Binding-site contacts:
Ligand atom C1 contacts residue ASN601 of chain 1.B at 1.4 Å.
Ligand atom C5 contacts residue ASN601 of chain 1.B at 3.6 Å.
Ligand atom C2 contacts residue ASN601 of chain 1.B at 2.5 Å.
Ligand atom N2 contacts residue ASN601 of chain 1.B at 2.8 Å (h-bond).
Ligand atom C3 contacts residue ASN601 of chain 1.B at 3.8 Å.
Ligand atom C4 contacts residue ASN601 of chain 1.B at 4.2 Å.
Ligand atom O5 contacts residue ASN601 of chain 1.B at 2.4 Å (h-bond).
Ligand atom C7 contacts residue ASN601 of chain 1.B at 3.7 Å.
Ligand atom C8 contacts residue ASN601 of chain 1.B at 3.8 Å.

Sequence of chain 1.B:
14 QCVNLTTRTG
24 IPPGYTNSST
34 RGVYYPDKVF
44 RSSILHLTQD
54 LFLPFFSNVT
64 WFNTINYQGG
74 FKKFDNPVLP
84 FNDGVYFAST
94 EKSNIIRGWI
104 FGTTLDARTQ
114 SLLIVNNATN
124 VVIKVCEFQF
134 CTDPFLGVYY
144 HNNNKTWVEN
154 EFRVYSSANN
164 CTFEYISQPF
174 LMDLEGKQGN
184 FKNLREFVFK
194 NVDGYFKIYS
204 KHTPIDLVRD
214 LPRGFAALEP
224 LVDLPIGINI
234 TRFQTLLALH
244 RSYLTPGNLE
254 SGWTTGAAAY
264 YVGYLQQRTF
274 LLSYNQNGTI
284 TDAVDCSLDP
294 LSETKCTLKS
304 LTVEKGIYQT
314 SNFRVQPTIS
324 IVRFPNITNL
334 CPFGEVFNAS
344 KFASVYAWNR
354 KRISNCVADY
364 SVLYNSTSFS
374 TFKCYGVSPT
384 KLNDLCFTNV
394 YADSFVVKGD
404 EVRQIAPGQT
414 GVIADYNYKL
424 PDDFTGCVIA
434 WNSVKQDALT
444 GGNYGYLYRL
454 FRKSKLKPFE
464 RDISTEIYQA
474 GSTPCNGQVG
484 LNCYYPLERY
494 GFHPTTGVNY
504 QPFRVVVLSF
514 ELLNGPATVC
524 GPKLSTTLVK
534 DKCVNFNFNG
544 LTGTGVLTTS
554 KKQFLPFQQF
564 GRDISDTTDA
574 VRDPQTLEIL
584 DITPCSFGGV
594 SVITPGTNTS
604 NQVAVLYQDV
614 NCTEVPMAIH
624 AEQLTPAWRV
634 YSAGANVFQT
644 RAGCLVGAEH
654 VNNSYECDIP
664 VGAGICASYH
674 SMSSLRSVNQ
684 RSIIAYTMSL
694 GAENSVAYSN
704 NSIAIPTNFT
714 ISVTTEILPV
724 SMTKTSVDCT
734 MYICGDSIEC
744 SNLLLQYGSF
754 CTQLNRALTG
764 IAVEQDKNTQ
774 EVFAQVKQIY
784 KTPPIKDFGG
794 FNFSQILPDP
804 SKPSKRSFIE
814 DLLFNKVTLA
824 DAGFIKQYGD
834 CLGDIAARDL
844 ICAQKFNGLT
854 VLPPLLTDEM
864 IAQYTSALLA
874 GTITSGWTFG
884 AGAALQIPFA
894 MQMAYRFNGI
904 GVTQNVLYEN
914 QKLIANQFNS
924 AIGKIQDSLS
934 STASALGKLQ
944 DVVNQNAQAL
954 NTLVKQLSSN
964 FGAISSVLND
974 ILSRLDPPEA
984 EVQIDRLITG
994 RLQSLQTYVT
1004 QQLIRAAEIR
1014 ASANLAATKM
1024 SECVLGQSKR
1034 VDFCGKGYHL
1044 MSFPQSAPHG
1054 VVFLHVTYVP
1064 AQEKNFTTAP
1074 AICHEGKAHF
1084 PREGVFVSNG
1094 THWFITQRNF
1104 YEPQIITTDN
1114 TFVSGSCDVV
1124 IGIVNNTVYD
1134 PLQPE

This small molecule binds to this protein.
Small molecule (SMILES): CC(=O)N[C@@H]1[C@@H](O)[C@H](O)[C@@H](CO)O[C@H]1O